Sequence of chain 4.A:
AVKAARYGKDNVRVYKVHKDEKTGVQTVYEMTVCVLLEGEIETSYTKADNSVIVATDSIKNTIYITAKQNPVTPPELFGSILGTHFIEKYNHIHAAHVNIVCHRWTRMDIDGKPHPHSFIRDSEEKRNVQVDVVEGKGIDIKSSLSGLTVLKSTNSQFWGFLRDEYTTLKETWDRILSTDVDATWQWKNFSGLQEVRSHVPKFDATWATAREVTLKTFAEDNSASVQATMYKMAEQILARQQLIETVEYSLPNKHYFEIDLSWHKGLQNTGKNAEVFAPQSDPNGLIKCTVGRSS

Sequence of chain 3.A:
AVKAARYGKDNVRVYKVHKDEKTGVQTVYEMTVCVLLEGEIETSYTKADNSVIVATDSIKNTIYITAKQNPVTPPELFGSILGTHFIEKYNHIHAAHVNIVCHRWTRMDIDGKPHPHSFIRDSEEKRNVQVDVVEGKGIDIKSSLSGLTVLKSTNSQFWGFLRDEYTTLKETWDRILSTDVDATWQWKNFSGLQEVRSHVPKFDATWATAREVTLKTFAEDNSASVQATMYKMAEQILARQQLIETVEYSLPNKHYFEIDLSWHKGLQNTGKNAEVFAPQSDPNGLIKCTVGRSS

Binding-site contacts:
Ligand atom SG contacts residue ASN100 of chain 3.A at 4.4 Å.
Ligand atom CA contacts residue ASP11 of chain 3.A at 3.8 Å.
Ligand atom CB contacts residue CYS35 of chain 3.A at 2.7 Å (hydrophobic).
Ligand atom CA contacts residue LEU287 of chain 4.A at 3.6 Å (hydrophobic).
Ligand atom SG contacts residue CYS35 of chain 3.A at 2.0 Å (h-bond).
Ligand atom CA contacts residue CYS35 of chain 3.A at 3.7 Å (hydrophobic).
Ligand atom CB contacts residue ASP11 of chain 3.A at 3.6 Å.
Ligand atom SG contacts residue LEU37 of chain 3.A at 3.9 Å.

This small molecule binds to this protein.
Small molecule (SMILES): N[C@@H](CS)C(=O)O